Sequence of chain 1.I:
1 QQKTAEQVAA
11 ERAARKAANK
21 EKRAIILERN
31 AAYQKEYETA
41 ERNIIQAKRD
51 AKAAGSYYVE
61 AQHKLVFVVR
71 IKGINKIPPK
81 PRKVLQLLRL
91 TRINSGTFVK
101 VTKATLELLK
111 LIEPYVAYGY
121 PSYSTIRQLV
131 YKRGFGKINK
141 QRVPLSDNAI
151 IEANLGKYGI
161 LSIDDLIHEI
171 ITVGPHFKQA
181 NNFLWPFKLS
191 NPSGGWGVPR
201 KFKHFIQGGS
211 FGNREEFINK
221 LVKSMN

A protein and the small-molecule ligand that binds it are described below.
Small molecule (SMILES): NC[C@@H]1O[C@H](O[C@H]2[C@@H](O)[C@H](O[C@@H]3[C@@H](O)[C@H](N)C[C@H](N)[C@H]3O[C@H]3O[C@H](CO)[C@@H](O)[C@H](O)[C@H]3N)O[C@@H]2CO)[C@H](N)[C@@H](O)[C@@H]1O

Binding-site contacts:
Ligand atom O44 contacts residue SER193 of chain 1.I at 3.9 Å.
Ligand atom N21 contacts residue MG1 of chain 1.PX at 3.5 Å.
Ligand atom C44 contacts residue SER193 of chain 1.I at 4.0 Å.
Ligand atom N64 contacts residue ASN226 of chain 1.I at 3.8 Å.
Ligand atom C44 contacts residue MG1 of chain 1.NMA at 4.1 Å.
Ligand atom C44 contacts residue LYS223 of chain 1.I at 4.2 Å.
Ligand atom C64 contacts residue LYS223 of chain 1.I at 4.0 Å.
Ligand atom C54 contacts residue MG1 of chain 1.NMA at 4.3 Å.
Ligand atom O34 contacts residue SER193 of chain 1.I at 4.0 Å.
Ligand atom C14 contacts residue LYS223 of chain 1.I at 4.3 Å.
Ligand atom C54 contacts residue SER224 of chain 1.I at 4.2 Å.
Ligand atom N64 contacts residue LYS223 of chain 1.I at 3.6 Å.
Ligand atom O54 contacts residue SER224 of chain 1.I at 4.2 Å.
Ligand atom C54 contacts residue LYS223 of chain 1.I at 3.1 Å.
Ligand atom O54 contacts residue LYS223 of chain 1.I at 2.9 Å (salt-bridge).
Ligand atom O44 contacts residue MG1 of chain 1.NMA at 3.2 Å.